Binding-site contacts:
Ligand atom C18 contacts residue ILE94 of chain 1.D at 3.6 Å (hydrophobic).
Ligand atom C19 contacts residue ILE94 of chain 1.D at 4.4 Å (hydrophobic).
Ligand atom C25 contacts residue TRP95 of chain 1.D at 4.4 Å (hydrophobic).
Ligand atom C22 contacts residue ILE94 of chain 1.D at 4.2 Å (hydrophobic).
Ligand atom C37 contacts residue TRP95 of chain 1.D at 4.5 Å (hydrophobic).
Ligand atom C6 contacts residue HIS98 of chain 1.D at 3.8 Å.
Ligand atom C19 contacts residue TRP95 of chain 1.D at 4.4 Å (hydrophobic).
Ligand atom C34 contacts residue LEU91 of chain 1.D at 4.2 Å (hydrophobic).
Ligand atom C22 contacts residue TRP95 of chain 1.D at 3.6 Å (hydrophobic).
Ligand atom C37 contacts residue LEU92 of chain 1.D at 4.1 Å (hydrophobic).
Ligand atom C31 contacts residue LEU91 of chain 1.D at 4.4 Å (hydrophobic).
Ligand atom C40 contacts residue LEU92 of chain 1.D at 4.2 Å (hydrophobic).
Ligand atom C28 contacts residue LEU91 of chain 1.D at 3.6 Å (hydrophobic).
Ligand atom C6 contacts residue ILE94 of chain 1.D at 4.5 Å (hydrophobic).
Ligand atom C25 contacts residue LEU91 of chain 1.D at 4.4 Å (hydrophobic).
Ligand atom C18 contacts residue HIS98 of chain 1.D at 4.4 Å.
Ligand atom O16 contacts residue HIS98 of chain 1.D at 3.7 Å.
Ligand atom C37 contacts residue LEU91 of chain 1.D at 4.0 Å (hydrophobic).
Ligand atom C40 contacts residue TRP95 of chain 1.D at 4.4 Å (hydrophobic).
Ligand atom C25 contacts residue ILE94 of chain 1.D at 4.0 Å (hydrophobic).
Ligand atom C31 contacts residue TRP95 of chain 1.D at 4.4 Å (hydrophobic).
Ligand atom C19 contacts residue TYR99 of chain 1.D at 4.0 Å (hydrophobic).
Ligand atom C28 contacts residue TRP95 of chain 1.D at 4.4 Å (hydrophobic).

The protein below binds the small molecule below.
Small molecule (SMILES): CCCCCCCCCCO[C@@H]1O[C@H](CO)[C@@H](O[C@H]2O[C@H](CO)[C@@H](O)[C@H](O)[C@H]2O)[C@H](O)[C@H]1O

Sequence of chain 1.D:
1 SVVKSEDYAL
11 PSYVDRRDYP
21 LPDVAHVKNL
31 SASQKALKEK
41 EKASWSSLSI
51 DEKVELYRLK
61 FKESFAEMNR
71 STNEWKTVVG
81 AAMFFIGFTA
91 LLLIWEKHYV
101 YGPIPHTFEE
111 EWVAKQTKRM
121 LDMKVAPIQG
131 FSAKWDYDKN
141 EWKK